The protein below binds the small molecule below.
Small molecule (SMILES): Nc1ncnc2c1ncn2[C@H]1C[C@H](O)[C@@H](COP(=O)(O)O)O1

Sequence of chain 60.A:
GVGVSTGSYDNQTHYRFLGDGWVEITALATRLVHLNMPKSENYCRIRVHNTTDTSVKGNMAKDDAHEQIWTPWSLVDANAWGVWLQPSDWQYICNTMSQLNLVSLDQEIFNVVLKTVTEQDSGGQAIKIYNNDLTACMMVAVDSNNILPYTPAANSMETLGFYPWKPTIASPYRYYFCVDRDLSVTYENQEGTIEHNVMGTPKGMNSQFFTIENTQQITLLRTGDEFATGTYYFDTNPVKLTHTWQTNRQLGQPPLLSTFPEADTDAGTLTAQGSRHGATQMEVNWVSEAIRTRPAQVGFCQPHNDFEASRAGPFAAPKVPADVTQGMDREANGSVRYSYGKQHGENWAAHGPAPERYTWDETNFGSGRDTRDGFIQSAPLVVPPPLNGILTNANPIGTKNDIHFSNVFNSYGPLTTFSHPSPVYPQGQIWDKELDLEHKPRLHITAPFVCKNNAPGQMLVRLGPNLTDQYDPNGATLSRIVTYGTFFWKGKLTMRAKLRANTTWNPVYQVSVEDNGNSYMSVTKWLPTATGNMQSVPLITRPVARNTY

Binding-site contacts:
Ligand atom OP2 contacts residue ASP273 of chain 60.A at 2.4 Å.
Ligand atom OP1 contacts residue PHE272 of chain 60.A at 3.4 Å.
Ligand atom OP2 contacts residue ASN491 of chain 60.A at 1.7 Å (h-bond).
Ligand atom O5' contacts residue ASN491 of chain 60.A at 3.5 Å (h-bond).
Ligand atom O5' contacts residue ASP273 of chain 60.A at 4.1 Å.
Ligand atom OP1 contacts residue ASP273 of chain 60.A at 3.3 Å.
Ligand atom P contacts residue ASN491 of chain 60.A at 3.0 Å.
Ligand atom P contacts residue TYR271 of chain 60.A at 4.5 Å.
Ligand atom OP1 contacts residue ASN491 of chain 60.A at 3.6 Å.
Ligand atom P contacts residue PHE272 of chain 60.A at 4.3 Å.
Ligand atom C5' contacts residue ASP273 of chain 60.A at 3.8 Å.
Ligand atom OP1 contacts residue TYR271 of chain 60.A at 3.1 Å (h-bond).
Ligand atom C5' contacts residue ASN491 of chain 60.A at 4.0 Å.
Ligand atom P contacts residue ASP273 of chain 60.A at 2.8 Å.